The protein below binds the small molecule below.
Small molecule (SMILES): CC(=O)N[C@@H]1[C@@H](O)[C@H](O)[C@@H](CO)O[C@H]1O

Sequence of chain 1.A:
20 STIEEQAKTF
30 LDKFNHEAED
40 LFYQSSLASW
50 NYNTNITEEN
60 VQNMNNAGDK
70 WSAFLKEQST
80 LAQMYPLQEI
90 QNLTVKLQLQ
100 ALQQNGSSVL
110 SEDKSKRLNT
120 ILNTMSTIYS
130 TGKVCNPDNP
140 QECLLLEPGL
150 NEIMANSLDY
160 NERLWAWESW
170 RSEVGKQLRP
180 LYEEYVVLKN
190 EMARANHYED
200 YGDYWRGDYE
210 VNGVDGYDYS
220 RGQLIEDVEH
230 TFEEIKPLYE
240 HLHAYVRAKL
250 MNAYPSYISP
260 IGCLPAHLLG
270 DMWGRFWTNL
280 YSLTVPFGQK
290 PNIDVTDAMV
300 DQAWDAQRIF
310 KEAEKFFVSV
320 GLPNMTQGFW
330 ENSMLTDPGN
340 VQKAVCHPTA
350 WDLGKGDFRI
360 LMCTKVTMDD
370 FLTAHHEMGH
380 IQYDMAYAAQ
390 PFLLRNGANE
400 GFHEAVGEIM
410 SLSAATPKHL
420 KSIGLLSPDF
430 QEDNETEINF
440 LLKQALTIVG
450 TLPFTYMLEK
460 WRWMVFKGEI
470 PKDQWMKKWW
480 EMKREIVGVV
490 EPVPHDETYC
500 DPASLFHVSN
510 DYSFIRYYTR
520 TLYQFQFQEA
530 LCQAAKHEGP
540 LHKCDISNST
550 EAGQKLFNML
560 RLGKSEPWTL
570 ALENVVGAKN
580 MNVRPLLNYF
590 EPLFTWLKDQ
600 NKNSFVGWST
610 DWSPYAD

Binding-site contacts:
Ligand atom N2 contacts residue ASN323 of chain 1.A at 2.9 Å (h-bond).
Ligand atom C7 contacts residue ASN323 of chain 1.A at 4.0 Å.
Ligand atom C5 contacts residue ASN323 of chain 1.A at 3.6 Å.
Ligand atom C8 contacts residue LYS310 of chain 1.A at 3.9 Å.
Ligand atom C8 contacts residue GLU313 of chain 1.A at 4.5 Å.
Ligand atom C2 contacts residue ASN323 of chain 1.A at 2.5 Å.
Ligand atom N2 contacts residue GLU313 of chain 1.A at 4.3 Å.
Ligand atom O6 contacts residue ASN323 of chain 1.A at 4.5 Å.
Ligand atom O5 contacts residue ASN323 of chain 1.A at 2.3 Å (h-bond).
Ligand atom C4 contacts residue ASN323 of chain 1.A at 4.2 Å.
Ligand atom C1 contacts residue ASN323 of chain 1.A at 1.4 Å.
Ligand atom C3 contacts residue ASN323 of chain 1.A at 3.8 Å.